Sequence of chain 1.A:
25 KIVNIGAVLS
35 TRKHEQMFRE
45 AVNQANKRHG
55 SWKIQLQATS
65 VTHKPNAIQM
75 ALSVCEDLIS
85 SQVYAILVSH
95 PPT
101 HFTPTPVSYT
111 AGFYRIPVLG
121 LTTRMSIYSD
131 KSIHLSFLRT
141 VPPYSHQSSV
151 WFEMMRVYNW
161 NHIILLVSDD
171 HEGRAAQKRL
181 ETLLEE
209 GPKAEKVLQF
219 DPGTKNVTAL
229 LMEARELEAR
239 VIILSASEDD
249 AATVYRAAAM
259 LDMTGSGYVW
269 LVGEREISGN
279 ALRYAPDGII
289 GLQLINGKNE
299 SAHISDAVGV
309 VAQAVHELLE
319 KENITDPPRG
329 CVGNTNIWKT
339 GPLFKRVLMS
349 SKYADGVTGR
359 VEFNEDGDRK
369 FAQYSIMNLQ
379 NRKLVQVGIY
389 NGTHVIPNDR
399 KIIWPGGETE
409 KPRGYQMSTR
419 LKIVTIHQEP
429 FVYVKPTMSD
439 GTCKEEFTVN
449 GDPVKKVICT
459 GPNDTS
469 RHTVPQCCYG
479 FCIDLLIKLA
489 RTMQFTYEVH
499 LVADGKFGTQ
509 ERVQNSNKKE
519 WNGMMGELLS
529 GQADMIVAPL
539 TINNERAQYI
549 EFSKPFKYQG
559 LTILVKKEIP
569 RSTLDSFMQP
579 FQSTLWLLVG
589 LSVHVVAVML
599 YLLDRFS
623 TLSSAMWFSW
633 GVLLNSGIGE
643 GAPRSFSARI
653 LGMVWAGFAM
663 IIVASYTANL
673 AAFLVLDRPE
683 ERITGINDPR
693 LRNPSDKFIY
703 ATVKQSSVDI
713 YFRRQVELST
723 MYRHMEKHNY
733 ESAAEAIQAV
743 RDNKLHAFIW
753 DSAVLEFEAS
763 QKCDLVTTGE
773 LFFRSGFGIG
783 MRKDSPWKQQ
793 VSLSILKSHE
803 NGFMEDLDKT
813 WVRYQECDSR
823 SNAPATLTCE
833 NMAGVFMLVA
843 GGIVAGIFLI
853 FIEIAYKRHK

Binding-site contacts:
Ligand atom O contacts residue LEU538 of chain 1.A at 3.3 Å.
Ligand atom CA contacts residue PHE505 of chain 1.A at 2.6 Å (hydrophobic).
Ligand atom O contacts residue PHE505 of chain 1.A at 3.6 Å.
Ligand atom CAU contacts residue TRP752 of chain 1.A at 4.2 Å (hydrophobic).
Ligand atom CAH contacts residue LYS706 of chain 1.A at 3.0 Å.
Ligand atom C contacts residue PHE505 of chain 1.A at 3.6 Å (hydrophobic).
Ligand atom OAB contacts residue SER708 of chain 1.A at 3.2 Å.
Ligand atom CLD contacts residue GLN426 of chain 1.A at 3.1 Å.
Ligand atom OAB contacts residue SER709 of chain 1.A at 3.8 Å.
Ligand atom CAV contacts residue PHE505 of chain 1.A at 2.5 Å (hydrophobic).
Ligand atom CAV contacts residue PRO537 of chain 1.A at 4.2 Å (hydrophobic).
Ligand atom CAH contacts residue VAL705 of chain 1.A at 3.8 Å (hydrophobic).
Ligand atom CAF contacts residue LYS706 of chain 1.A at 3.7 Å.
Ligand atom CAS contacts residue GLN426 of chain 1.A at 3.7 Å.
Ligand atom NAN contacts residue PHE505 of chain 1.A at 3.8 Å.
Ligand atom OXT contacts residue THR539 of chain 1.A at 2.7 Å (h-bond).
Ligand atom CAJ contacts residue GLN707 of chain 1.A at 4.2 Å.
Ligand atom O contacts residue THR539 of chain 1.A at 2.7 Å (h-bond).
Ligand atom CAK contacts residue GLN426 of chain 1.A at 4.1 Å.
Ligand atom CAJ contacts residue SER708 of chain 1.A at 4.0 Å.
Ligand atom ND2 contacts residue PHE505 of chain 1.A at 3.0 Å.
Ligand atom CB contacts residue PHE505 of chain 1.A at 3.5 Å (hydrophobic).
Ligand atom CLD contacts residue VAL756 of chain 1.A at 4.1 Å.
Ligand atom CLE contacts residue TRP752 of chain 1.A at 3.1 Å.
Ligand atom CAL contacts residue PRO537 of chain 1.A at 3.4 Å (hydrophobic).
Ligand atom CAR contacts residue PHE505 of chain 1.A at 3.9 Å (hydrophobic).
Ligand atom CAG contacts residue VAL705 of chain 1.A at 4.0 Å (hydrophobic).
Ligand atom CD1 contacts residue PHE505 of chain 1.A at 3.5 Å (hydrophobic).
Ligand atom O contacts residue PRO537 of chain 1.A at 3.7 Å.
Ligand atom CAF contacts residue VAL705 of chain 1.A at 3.6 Å (hydrophobic).
Ligand atom CB contacts residue SER709 of chain 1.A at 3.8 Å.
Ligand atom CLD contacts residue PRO537 of chain 1.A at 3.3 Å.
Ligand atom CG contacts residue PHE505 of chain 1.A at 3.7 Å (hydrophobic).
Ligand atom CAJ contacts residue LYS706 of chain 1.A at 4.0 Å.
Ligand atom CAH contacts residue SER708 of chain 1.A at 4.3 Å.
Ligand atom CAL contacts residue PHE505 of chain 1.A at 3.1 Å (hydrophobic).
Ligand atom CAS contacts residue PRO537 of chain 1.A at 3.9 Å (hydrophobic).
Ligand atom C contacts residue THR539 of chain 1.A at 3.0 Å.
Ligand atom N contacts residue PHE505 of chain 1.A at 1.4 Å.
Ligand atom OAB contacts residue TRP752 of chain 1.A at 3.9 Å.

A protein and the small-molecule ligand that binds it are described below.
Small molecule (SMILES): O=C(Nc1ccccc1)N[C@H]1C[C@H](C(=O)O)Nc2cc(Cl)cc(Cl)c21